Binding-site contacts:
Ligand atom C2 contacts residue ASN282 of chain 1.B at 2.5 Å.
Ligand atom C1 contacts residue ASN282 of chain 1.B at 1.5 Å.
Ligand atom C7 contacts residue ASN282 of chain 1.B at 3.0 Å.
Ligand atom C8 contacts residue ASN282 of chain 1.B at 3.4 Å.
Ligand atom C4 contacts residue ASN282 of chain 1.B at 4.2 Å.
Ligand atom C3 contacts residue ASN282 of chain 1.B at 3.8 Å.
Ligand atom C8 contacts residue GLU281 of chain 1.B at 4.1 Å.
Ligand atom O5 contacts residue ASN282 of chain 1.B at 2.4 Å (h-bond).
Ligand atom N2 contacts residue ASN282 of chain 1.B at 2.4 Å (h-bond).
Ligand atom O7 contacts residue GLU281 of chain 1.B at 4.5 Å.
Ligand atom O7 contacts residue ASN282 of chain 1.B at 3.9 Å.
Ligand atom C5 contacts residue ASN282 of chain 1.B at 3.7 Å.

A small-molecule ligand and the protein it binds are described below.
Small molecule (SMILES): CC(=O)N[C@@H]1[C@@H](O)[C@H](O)[C@@H](CO)O[C@H]1O

Sequence of chain 1.B:
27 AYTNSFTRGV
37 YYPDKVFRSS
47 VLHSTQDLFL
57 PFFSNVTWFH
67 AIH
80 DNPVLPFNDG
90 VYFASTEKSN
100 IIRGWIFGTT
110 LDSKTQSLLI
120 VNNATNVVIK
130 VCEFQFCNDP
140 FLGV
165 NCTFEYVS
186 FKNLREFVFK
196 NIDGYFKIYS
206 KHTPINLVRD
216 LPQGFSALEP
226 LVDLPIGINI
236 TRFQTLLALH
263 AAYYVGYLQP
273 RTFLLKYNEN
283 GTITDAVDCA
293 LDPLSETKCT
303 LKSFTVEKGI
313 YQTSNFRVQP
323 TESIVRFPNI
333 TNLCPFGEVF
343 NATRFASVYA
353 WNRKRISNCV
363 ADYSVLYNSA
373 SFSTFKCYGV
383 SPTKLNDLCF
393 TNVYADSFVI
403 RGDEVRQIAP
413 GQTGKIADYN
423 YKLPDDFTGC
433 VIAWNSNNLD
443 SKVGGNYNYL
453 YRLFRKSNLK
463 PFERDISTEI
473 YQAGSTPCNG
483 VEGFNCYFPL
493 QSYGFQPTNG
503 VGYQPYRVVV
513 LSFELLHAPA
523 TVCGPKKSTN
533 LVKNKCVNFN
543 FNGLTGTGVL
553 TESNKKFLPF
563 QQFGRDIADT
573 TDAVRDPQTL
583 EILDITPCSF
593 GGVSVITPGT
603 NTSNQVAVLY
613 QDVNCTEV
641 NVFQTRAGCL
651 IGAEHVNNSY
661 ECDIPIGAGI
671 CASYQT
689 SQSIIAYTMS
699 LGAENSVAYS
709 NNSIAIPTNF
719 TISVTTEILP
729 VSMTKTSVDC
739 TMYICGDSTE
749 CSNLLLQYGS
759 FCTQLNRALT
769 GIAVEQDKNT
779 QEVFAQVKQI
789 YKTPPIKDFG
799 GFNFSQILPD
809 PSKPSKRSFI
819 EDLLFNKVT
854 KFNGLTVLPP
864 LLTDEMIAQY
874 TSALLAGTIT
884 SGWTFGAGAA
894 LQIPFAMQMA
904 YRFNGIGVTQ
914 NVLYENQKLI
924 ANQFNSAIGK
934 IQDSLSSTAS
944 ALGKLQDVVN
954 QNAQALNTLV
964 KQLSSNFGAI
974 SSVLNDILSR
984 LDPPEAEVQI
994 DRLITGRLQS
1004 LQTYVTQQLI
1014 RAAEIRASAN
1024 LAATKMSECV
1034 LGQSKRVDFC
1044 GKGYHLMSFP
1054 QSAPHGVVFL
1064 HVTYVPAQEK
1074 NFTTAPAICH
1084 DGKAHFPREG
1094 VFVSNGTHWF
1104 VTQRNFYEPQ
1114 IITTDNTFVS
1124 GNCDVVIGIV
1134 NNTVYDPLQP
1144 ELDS